Sequence of chain 1.C:
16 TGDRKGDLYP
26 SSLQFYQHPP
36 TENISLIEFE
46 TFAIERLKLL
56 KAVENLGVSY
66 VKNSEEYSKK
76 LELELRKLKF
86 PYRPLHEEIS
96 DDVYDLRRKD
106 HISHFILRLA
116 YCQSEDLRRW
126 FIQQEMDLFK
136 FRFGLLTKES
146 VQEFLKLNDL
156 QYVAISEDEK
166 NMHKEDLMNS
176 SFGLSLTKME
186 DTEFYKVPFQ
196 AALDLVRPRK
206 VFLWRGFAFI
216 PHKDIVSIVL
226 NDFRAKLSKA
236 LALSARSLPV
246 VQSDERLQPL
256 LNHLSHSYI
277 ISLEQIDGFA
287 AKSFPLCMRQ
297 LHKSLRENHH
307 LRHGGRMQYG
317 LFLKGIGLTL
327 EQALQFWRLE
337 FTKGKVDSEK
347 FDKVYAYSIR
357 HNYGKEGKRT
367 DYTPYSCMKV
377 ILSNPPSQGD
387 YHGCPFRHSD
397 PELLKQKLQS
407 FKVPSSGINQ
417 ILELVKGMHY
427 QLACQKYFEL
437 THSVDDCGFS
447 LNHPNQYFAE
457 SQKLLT

This small molecule binds to this protein.
Small molecule (SMILES): Nc1ccn([C@@H]2O[C@H](CO[P](=O)(O)O[C@H]3[C@@H](O)[C@H](n4cnc5c4NC=NC5N)O[C@@H]3CO[P](=O)(O)O[C@H]3[C@@H](O)[C@H](n4ccc(=O)[nH]c4=O)O[C@@H]3CO[P](=O)(O)O[C@H]3[C@@H](O)[C@H](n4cnc5c4NC=NC5N)O[C@@H]3CO[P](=O)(O)O[C@H]3[C@@H](O)[C@H](n4cnc5c(=O)[nH]c(N)nc54)O[C@@H]3CO[P](=O)(O)O[C@H]3[C@@H](O)[C@H](n4cnc5c(=O)[nH]c(N)nc54)O[C@@H]3CO[P](=O)(O)O[P](=O)(O)OP(=O)(O)O)[C@@H](O[P](=O)(O)OC[C@H]3O[C@@H](n4ccc(=O)[nH]c4=O)[C@H](O)[C@@H]3O[P](=O)(O)OC[C@H]3O[C@@H](n4cnc5c(=O)[nH]c(N)nc54)[C@H](O)[C@@H]3O[P](=O)(O)OC[C@@H]3CC[C@H](n4ccc(N)nc4=O)O3)[C@H]2O)c(=O)n1

Binding-site contacts:
Ligand atom O2 contacts residue ARG746 of chain 1.A at 3.1 Å (salt-bridge).
Ligand atom OP2 contacts residue THR805 of chain 1.A at 2.6 Å (h-bond).
Ligand atom C1' contacts residue HIS309 of chain 1.C at 3.2 Å.
Ligand atom O2' contacts residue GLY741 of chain 1.A at 3.1 Å.
Ligand atom OP1 contacts residue LYS740 of chain 1.A at 3.1 Å (salt-bridge).
Ligand atom O1B contacts residue HIS309 of chain 1.C at 3.2 Å (h-bond).
Ligand atom O1B contacts residue ARG312 of chain 1.C at 2.7 Å (salt-bridge).
Ligand atom PG contacts residue MG1 of chain 1.M at 3.3 Å.
Ligand atom O2' contacts residue ASP667 of chain 1.A at 2.3 Å (salt-bridge).
Ligand atom O2B contacts residue MG1 of chain 1.M at 2.1 Å.
Ligand atom O2B contacts residue ARG312 of chain 1.C at 2.9 Å (salt-bridge).
Ligand atom OP1 contacts residue THR805 of chain 1.A at 3.0 Å (h-bond).
Ligand atom C1' contacts residue ARG746 of chain 1.A at 3.3 Å.
Ligand atom O4' contacts residue ARG746 of chain 1.A at 3.1 Å (salt-bridge).
Ligand atom PB contacts residue MG1 of chain 1.M at 3.2 Å.
Ligand atom O2A contacts residue ARG308 of chain 1.C at 2.8 Å (salt-bridge).
Ligand atom O4' contacts residue ARG746 of chain 1.A at 2.8 Å (salt-bridge).
Ligand atom N4 contacts residue DGT1 of chain 1.I at 3.3 Å (h-bond).
Ligand atom OP1 contacts residue ARG746 of chain 1.A at 3.2 Å.
Ligand atom N3 contacts residue HIS309 of chain 1.C at 3.3 Å.
Ligand atom C2' contacts residue DGT1 of chain 1.I at 3.2 Å.
Ligand atom C3' contacts residue DGT1 of chain 1.I at 3.1 Å.
Ligand atom N9 contacts residue HIS309 of chain 1.C at 3.3 Å.
Ligand atom OP1 contacts residue ALA803 of chain 1.A at 2.9 Å.
Ligand atom OP1 contacts residue ARG747 of chain 1.A at 2.9 Å (salt-bridge).
Ligand atom O1A contacts residue MG1 of chain 1.M at 2.1 Å.
Ligand atom O4' contacts residue HIS309 of chain 1.C at 3.2 Å.
Ligand atom OP1 contacts residue TYR811 of chain 1.A at 3.0 Å (h-bond).
Ligand atom OP2 contacts residue LYS740 of chain 1.A at 3.3 Å (salt-bridge).
Ligand atom C4 contacts residue DGT1 of chain 1.I at 3.2 Å.
Ligand atom N3 contacts residue LYS718 of chain 1.A at 3.0 Å (salt-bridge).
Ligand atom O1G contacts residue MG1 of chain 1.M at 2.1 Å.
Ligand atom C4' contacts residue ASP667 of chain 1.A at 3.2 Å.
Ligand atom PA contacts residue MG1 of chain 1.M at 3.3 Å.
Ligand atom O4' contacts residue ASP667 of chain 1.A at 2.8 Å (salt-bridge).
Ligand atom O2' contacts residue LYS718 of chain 1.A at 2.9 Å (salt-bridge).
Ligand atom O3G contacts residue HIS306 of chain 1.C at 2.6 Å (h-bond).
Ligand atom P contacts residue THR805 of chain 1.A at 3.3 Å.
Ligand atom O5' contacts residue VAL745 of chain 1.A at 3.1 Å (h-bond).
Ligand atom OP1 contacts residue LYS806 of chain 1.A at 2.9 Å (salt-bridge).

Sequence of chain 1.A:
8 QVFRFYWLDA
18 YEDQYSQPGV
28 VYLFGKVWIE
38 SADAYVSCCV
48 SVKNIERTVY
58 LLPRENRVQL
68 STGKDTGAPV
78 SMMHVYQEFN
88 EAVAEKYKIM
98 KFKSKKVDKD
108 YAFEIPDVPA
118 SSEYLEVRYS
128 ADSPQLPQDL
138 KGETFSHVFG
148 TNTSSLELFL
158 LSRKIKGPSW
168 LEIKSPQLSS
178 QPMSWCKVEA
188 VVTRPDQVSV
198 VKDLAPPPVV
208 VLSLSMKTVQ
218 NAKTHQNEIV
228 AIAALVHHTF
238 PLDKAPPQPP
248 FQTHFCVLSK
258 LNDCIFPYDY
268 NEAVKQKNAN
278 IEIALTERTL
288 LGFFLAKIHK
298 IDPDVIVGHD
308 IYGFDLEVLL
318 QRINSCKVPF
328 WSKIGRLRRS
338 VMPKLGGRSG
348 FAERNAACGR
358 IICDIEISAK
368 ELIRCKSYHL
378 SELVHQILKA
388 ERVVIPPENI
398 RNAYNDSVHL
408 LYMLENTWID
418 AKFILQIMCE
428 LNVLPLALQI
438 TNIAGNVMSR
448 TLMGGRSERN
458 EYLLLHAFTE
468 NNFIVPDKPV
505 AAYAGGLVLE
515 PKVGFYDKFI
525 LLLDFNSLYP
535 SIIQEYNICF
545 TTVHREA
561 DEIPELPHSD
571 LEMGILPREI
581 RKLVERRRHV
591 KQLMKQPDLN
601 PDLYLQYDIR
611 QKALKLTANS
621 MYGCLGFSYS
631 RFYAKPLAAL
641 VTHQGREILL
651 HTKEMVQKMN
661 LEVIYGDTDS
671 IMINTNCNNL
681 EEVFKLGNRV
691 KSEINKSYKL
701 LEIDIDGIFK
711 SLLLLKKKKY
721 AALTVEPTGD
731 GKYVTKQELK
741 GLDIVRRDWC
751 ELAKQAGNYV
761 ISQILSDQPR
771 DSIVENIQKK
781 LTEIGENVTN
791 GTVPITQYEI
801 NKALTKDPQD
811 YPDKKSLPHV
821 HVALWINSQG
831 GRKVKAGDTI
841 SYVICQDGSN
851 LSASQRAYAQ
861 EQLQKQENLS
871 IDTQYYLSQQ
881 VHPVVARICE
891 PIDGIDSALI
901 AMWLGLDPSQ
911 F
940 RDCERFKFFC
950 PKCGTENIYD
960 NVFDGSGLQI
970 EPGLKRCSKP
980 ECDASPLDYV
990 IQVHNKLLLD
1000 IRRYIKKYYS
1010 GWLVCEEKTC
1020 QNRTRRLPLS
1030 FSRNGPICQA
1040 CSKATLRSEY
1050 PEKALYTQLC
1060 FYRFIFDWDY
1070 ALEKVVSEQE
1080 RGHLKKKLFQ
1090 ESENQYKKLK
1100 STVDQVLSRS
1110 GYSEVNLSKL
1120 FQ